Sequence of chain 1.Q:
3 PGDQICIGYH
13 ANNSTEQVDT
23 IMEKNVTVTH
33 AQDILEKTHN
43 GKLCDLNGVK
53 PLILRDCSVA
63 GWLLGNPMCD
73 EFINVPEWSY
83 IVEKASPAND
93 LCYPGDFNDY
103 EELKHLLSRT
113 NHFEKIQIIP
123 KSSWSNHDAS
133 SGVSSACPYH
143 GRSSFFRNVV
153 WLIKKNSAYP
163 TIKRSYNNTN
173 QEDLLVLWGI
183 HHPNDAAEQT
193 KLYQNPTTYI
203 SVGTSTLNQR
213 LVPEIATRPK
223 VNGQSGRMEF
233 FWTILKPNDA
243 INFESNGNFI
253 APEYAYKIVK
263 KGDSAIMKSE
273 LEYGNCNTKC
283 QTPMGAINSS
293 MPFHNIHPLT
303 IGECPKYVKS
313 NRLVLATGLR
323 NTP

Binding-site contacts:
Ligand atom C7 contacts residue ASN169 of chain 1.M at 3.8 Å.
Ligand atom O5 contacts residue ASN240 of chain 1.M at 3.9 Å.
Ligand atom C2 contacts residue ASN240 of chain 1.M at 3.7 Å.
Ligand atom C8 contacts residue ALA242 of chain 1.M at 3.6 Å (hydrophobic).
Ligand atom C8 contacts residue ASN240 of chain 1.M at 3.9 Å.
Ligand atom C7 contacts residue ALA242 of chain 1.M at 4.3 Å (hydrophobic).
Ligand atom N2 contacts residue ASN240 of chain 1.M at 3.0 Å (h-bond).
Ligand atom C4 contacts residue ASN240 of chain 1.M at 4.0 Å.
Ligand atom N2 contacts residue ASP241 of chain 1.M at 4.5 Å.
Ligand atom O7 contacts residue ASN169 of chain 1.M at 4.3 Å.
Ligand atom O4 contacts residue ASN240 of chain 1.M at 4.2 Å.
Ligand atom C3 contacts residue ASN169 of chain 1.M at 3.7 Å.
Ligand atom C2 contacts residue ASN169 of chain 1.M at 2.4 Å.
Ligand atom O5 contacts residue ASN169 of chain 1.M at 2.2 Å (h-bond).
Ligand atom O7 contacts residue ASN240 of chain 1.M at 3.1 Å (h-bond).
Ligand atom C8 contacts residue PRO221 of chain 1.Q at 3.5 Å (hydrophobic).
Ligand atom C5 contacts residue ASN240 of chain 1.M at 3.8 Å.
Ligand atom C7 contacts residue ASN240 of chain 1.M at 3.9 Å.
Ligand atom O6 contacts residue ASN169 of chain 1.M at 4.4 Å.
Ligand atom C3 contacts residue ASN240 of chain 1.M at 3.5 Å.
Ligand atom C8 contacts residue ASP241 of chain 1.M at 3.8 Å.
Ligand atom C1 contacts residue ASN240 of chain 1.M at 3.3 Å.
Ligand atom C1 contacts residue ASN169 of chain 1.M at 1.4 Å.
Ligand atom C4 contacts residue ASN169 of chain 1.M at 4.1 Å.
Ligand atom N2 contacts residue ALA242 of chain 1.M at 4.5 Å.
Ligand atom N2 contacts residue ASN169 of chain 1.M at 2.9 Å (h-bond).
Ligand atom C5 contacts residue ASN169 of chain 1.M at 3.5 Å.

Sequence of chain 1.M:
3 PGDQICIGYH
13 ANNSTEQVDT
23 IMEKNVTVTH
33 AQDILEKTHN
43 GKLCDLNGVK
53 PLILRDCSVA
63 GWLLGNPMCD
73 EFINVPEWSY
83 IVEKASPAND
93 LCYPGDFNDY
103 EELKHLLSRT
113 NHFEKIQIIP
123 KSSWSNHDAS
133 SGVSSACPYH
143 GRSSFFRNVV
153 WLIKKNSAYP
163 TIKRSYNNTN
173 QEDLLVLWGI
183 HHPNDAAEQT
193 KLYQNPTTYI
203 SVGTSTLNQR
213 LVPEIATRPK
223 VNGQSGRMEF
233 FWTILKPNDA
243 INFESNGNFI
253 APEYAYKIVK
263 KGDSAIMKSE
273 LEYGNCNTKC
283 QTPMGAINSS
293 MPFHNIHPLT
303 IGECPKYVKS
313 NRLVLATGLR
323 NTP

A small-molecule ligand and the protein it binds are described below.
Small molecule (SMILES): CC(=O)N[C@H]1[C@H](O[C@H]2[C@H](O)[C@@H](NC(C)=O)CO[C@@H]2CO)O[C@H](CO)[C@@H](O)[C@@H]1O